The small molecule below binds the protein below.
Small molecule (SMILES): CCCCCCC[C@@H](O)OC[C@H](COP(=O)(O)OC1[C@H](O)[C@H](OP(=O)(O)O)C(O)[C@H](OP(=O)(O)O)[C@H]1O)O[C@H](O)CCCCCCC

Sequence of chain 1.D:
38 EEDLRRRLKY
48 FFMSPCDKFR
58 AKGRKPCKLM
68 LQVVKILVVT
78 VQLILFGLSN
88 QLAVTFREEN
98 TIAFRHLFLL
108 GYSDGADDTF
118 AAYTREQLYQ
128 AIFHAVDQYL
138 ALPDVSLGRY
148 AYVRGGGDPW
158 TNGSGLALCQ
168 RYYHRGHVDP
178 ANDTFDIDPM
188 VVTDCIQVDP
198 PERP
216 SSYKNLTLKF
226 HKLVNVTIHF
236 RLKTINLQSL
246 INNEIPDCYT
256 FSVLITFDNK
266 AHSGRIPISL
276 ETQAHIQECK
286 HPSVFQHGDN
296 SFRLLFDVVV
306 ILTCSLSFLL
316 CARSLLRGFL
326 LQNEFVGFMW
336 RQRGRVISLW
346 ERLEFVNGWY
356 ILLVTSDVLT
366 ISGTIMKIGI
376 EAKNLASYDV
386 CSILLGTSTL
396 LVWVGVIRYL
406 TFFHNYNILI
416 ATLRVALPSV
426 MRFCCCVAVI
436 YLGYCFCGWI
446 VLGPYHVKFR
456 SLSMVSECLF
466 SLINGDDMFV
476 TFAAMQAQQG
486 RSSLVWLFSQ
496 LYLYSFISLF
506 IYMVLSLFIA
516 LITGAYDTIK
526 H

Binding-site contacts:
Ligand atom O8 contacts residue ARG322 of chain 1.D at 3.8 Å.
Ligand atom C16 contacts residue ARG322 of chain 1.D at 3.5 Å.
Ligand atom O15 contacts residue ARG61 of chain 1.D at 4.3 Å.
Ligand atom O13 contacts residue ARG318 of chain 1.D at 4.4 Å.
Ligand atom O7 contacts residue LYS55 of chain 1.D at 2.3 Å.
Ligand atom O4 contacts residue ARG318 of chain 1.D at 3.8 Å.
Ligand atom C6 contacts residue LYS55 of chain 1.D at 3.5 Å.
Ligand atom C18 contacts residue LEU325 of chain 1.D at 4.0 Å (hydrophobic).
Ligand atom O19 contacts residue ARG61 of chain 1.D at 3.8 Å.
Ligand atom O9 contacts residue LYS55 of chain 1.D at 4.0 Å.
Ligand atom C12 contacts residue ARG61 of chain 1.D at 3.5 Å.
Ligand atom O16 contacts residue ARG61 of chain 1.D at 4.2 Å.
Ligand atom P3 contacts residue LYS65 of chain 1.D at 4.0 Å.
Ligand atom P2 contacts residue TYR355 of chain 1.D at 3.2 Å.
Ligand atom P3 contacts residue ARG318 of chain 1.D at 3.7 Å.
Ligand atom C15 contacts residue LEU325 of chain 1.D at 3.7 Å (hydrophobic).
Ligand atom O6 contacts residue ARG322 of chain 1.D at 4.2 Å.
Ligand atom C16 contacts residue LEU325 of chain 1.D at 3.7 Å (hydrophobic).
Ligand atom O12 contacts residue SER319 of chain 1.D at 4.4 Å.
Ligand atom C5 contacts residue LYS55 of chain 1.D at 3.4 Å.
Ligand atom P1 contacts residue LYS55 of chain 1.D at 3.3 Å.
Ligand atom O3 contacts residue ARG322 of chain 1.D at 3.4 Å (salt-bridge).
Ligand atom O11 contacts residue TYR355 of chain 1.D at 2.3 Å (h-bond).
Ligand atom O14 contacts residue LYS65 of chain 1.D at 3.3 Å.
Ligand atom P1 contacts residue ARG322 of chain 1.D at 3.4 Å.
Ligand atom O12 contacts residue TYR355 of chain 1.D at 3.0 Å (h-bond).
Ligand atom C9 contacts residue ARG61 of chain 1.D at 4.0 Å.
Ligand atom O9 contacts residue ARG322 of chain 1.D at 2.7 Å (salt-bridge).
Ligand atom O15 contacts residue LYS65 of chain 1.D at 3.3 Å.
Ligand atom O4 contacts residue LYS65 of chain 1.D at 4.4 Å.
Ligand atom O7 contacts residue LYS59 of chain 1.D at 4.3 Å.
Ligand atom O1 contacts residue LYS55 of chain 1.D at 4.4 Å.
Ligand atom C11 contacts residue ARG322 of chain 1.D at 3.7 Å.
Ligand atom O19 contacts residue ARG318 of chain 1.D at 4.3 Å.
Ligand atom O10 contacts residue TYR355 of chain 1.D at 4.0 Å.
Ligand atom O14 contacts residue ARG318 of chain 1.D at 2.4 Å (salt-bridge).
Ligand atom O10 contacts residue SER319 of chain 1.D at 3.5 Å.
Ligand atom O3 contacts residue LYS55 of chain 1.D at 3.1 Å (salt-bridge).
Ligand atom O5 contacts residue LYS65 of chain 1.D at 3.9 Å.
Ligand atom C15 contacts residue ARG322 of chain 1.D at 3.8 Å.